Binding-site contacts:
Ligand atom C1F contacts residue NDP1 of chain 1.C at 2.4 Å.
Ligand atom C2A contacts residue NDP1 of chain 1.C at 2.5 Å.
Ligand atom C1W contacts residue ILE50 of chain 1.A at 3.3 Å (hydrophobic).
Ligand atom C1B contacts residue ASP27 of chain 1.A at 3.4 Å.
Ligand atom C2 contacts residue VAL31 of chain 1.A at 3.5 Å (hydrophobic).
Ligand atom N1E contacts residue NDP1 of chain 1.C at 3.6 Å (h-bond).
Ligand atom N3 contacts residue LEU5 of chain 1.A at 3.4 Å (h-bond).
Ligand atom N3 contacts residue NDP1 of chain 1.C at 3.7 Å.
Ligand atom N1D contacts residue VAL31 of chain 1.A at 3.8 Å.
Ligand atom C4 contacts residue LEU5 of chain 1.A at 3.5 Å (hydrophobic).
Ligand atom C4 contacts residue NDP1 of chain 1.C at 3.3 Å.
Ligand atom C4 contacts residue PHE92 of chain 1.A at 3.6 Å (hydrophobic).
Ligand atom C1C contacts residue THR46 of chain 1.A at 3.8 Å.
Ligand atom C1G contacts residue NDP1 of chain 1.C at 2.3 Å.
Ligand atom N1E contacts residue LEU5 of chain 1.A at 2.8 Å (h-bond).
Ligand atom N1D contacts residue THR111 of chain 1.A at 3.6 Å.
Ligand atom C2 contacts residue ASP27 of chain 1.A at 3.6 Å.
Ligand atom N1D contacts residue ALA7 of chain 1.A at 3.6 Å (h-bond).
Ligand atom C1N contacts residue ILE50 of chain 1.A at 3.7 Å (hydrophobic).
Ligand atom N1 contacts residue ALA7 of chain 1.A at 3.7 Å.
Ligand atom C1G contacts residue PHE92 of chain 1.A at 3.7 Å (hydrophobic).
Ligand atom C1A contacts residue LEU54 of chain 1.A at 3.5 Å (hydrophobic).
Ligand atom C1B contacts residue LEU20 of chain 1.A at 3.7 Å (hydrophobic).
Ligand atom C2 contacts residue VAL6 of chain 1.A at 3.5 Å (hydrophobic).
Ligand atom C6 contacts residue ASP27 of chain 1.A at 3.5 Å.
Ligand atom C1M contacts residue ILE50 of chain 1.A at 3.4 Å (hydrophobic).
Ligand atom N1 contacts residue VAL31 of chain 1.A at 3.4 Å.
Ligand atom N3 contacts residue VAL6 of chain 1.A at 3.2 Å.
Ligand atom N1E contacts residue PHE92 of chain 1.A at 2.9 Å (h-bond).
Ligand atom C1F contacts residue PHE92 of chain 1.A at 3.6 Å (hydrophobic).
Ligand atom C1Y contacts residue ILE50 of chain 1.A at 3.9 Å (hydrophobic).
Ligand atom N1D contacts residue VAL6 of chain 1.A at 3.3 Å (h-bond).
Ligand atom C1C contacts residue NDP1 of chain 1.C at 1.8 Å.
Ligand atom N3 contacts residue ALA7 of chain 1.A at 3.5 Å (h-bond).
Ligand atom C1O contacts residue ILE50 of chain 1.A at 3.6 Å (hydrophobic).
Ligand atom C2 contacts residue ALA7 of chain 1.A at 3.5 Å (hydrophobic).
Ligand atom N1D contacts residue ASP27 of chain 1.A at 3.1 Å (salt-bridge).
Ligand atom C6 contacts residue VAL31 of chain 1.A at 3.8 Å (hydrophobic).
Ligand atom C5 contacts residue NDP1 of chain 1.C at 3.2 Å.
Ligand atom N1 contacts residue ASP27 of chain 1.A at 2.7 Å (salt-bridge).

The protein below binds the small molecule below.
Small molecule (SMILES): COc1cc([C@H](C)C#Cc2c(C)nc(N)nc2N)ccc1-c1ccccc1

Sequence of chain 1.A:
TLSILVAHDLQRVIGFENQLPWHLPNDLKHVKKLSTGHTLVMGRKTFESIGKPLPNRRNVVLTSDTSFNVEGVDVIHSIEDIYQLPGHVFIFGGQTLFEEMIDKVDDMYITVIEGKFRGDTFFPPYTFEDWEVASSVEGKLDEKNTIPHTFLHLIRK